A small-molecule ligand and the protein it binds are described below.
Small molecule (SMILES): O=C1c2c(O)cc(O)cc2O[C@H](c2ccc(O)c(O)c2)[C@H]1O

Sequence of chain 1.R:
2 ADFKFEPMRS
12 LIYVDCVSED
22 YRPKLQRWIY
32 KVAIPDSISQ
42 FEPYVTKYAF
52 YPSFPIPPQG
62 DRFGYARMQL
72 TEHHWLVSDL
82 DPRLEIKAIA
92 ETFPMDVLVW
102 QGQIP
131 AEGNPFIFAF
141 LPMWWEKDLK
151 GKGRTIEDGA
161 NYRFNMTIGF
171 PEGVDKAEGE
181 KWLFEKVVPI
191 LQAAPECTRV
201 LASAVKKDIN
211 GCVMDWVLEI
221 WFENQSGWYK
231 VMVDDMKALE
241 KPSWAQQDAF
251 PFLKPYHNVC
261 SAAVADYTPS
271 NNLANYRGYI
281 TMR

Binding-site contacts:
Ligand atom C17 contacts residue ASP80 of chain 1.R at 3.8 Å.
Ligand atom C15 contacts residue PHE42 of chain 1.R at 3.7 Å (hydrophobic).
Ligand atom O30 contacts residue THR72 of chain 1.R at 3.1 Å (h-bond).
Ligand atom O13 contacts residue TYR49 of chain 1.R at 2.5 Å (h-bond).
Ligand atom O29 contacts residue PHE94 of chain 1.R at 3.8 Å.
Ligand atom O23 contacts residue PHE138 of chain 1.R at 3.6 Å.
Ligand atom C15 contacts residue DQH1 of chain 1.LC at 3.4 Å.
Ligand atom C1 contacts residue TRP29 of chain 1.R at 3.8 Å (hydrophobic).
Ligand atom O23 contacts residue TRP76 of chain 1.R at 3.5 Å.
Ligand atom O29 contacts residue GLN102 of chain 1.R at 2.7 Å (h-bond).
Ligand atom O27 contacts residue HIS74 of chain 1.R at 3.1 Å (h-bond).
Ligand atom O30 contacts residue GLN70 of chain 1.R at 3.7 Å.
Ligand atom C6 contacts residue GLN102 of chain 1.R at 3.6 Å.
Ligand atom O24 contacts residue TRP76 of chain 1.R at 3.8 Å.
Ligand atom O27 contacts residue SER38 of chain 1.R at 2.5 Å (h-bond).
Ligand atom O13 contacts residue THR72 of chain 1.R at 3.6 Å.
Ligand atom O23 contacts residue ASP80 of chain 1.R at 2.6 Å (salt-bridge).
Ligand atom C1 contacts residue GLN102 of chain 1.R at 3.7 Å.
Ligand atom C10 contacts residue TYR49 of chain 1.R at 3.5 Å (hydrophobic).
Ligand atom C16 contacts residue PHE42 of chain 1.R at 3.5 Å (hydrophobic).
Ligand atom O29 contacts residue PHE136 of chain 1.R at 3.3 Å.
Ligand atom C11 contacts residue HIS74 of chain 1.R at 3.8 Å.
Ligand atom C16 contacts residue DQH1 of chain 1.LC at 3.3 Å.
Ligand atom C4 contacts residue DQH1 of chain 1.LC at 3.6 Å.
Ligand atom C18 contacts residue ASP80 of chain 1.R at 3.6 Å.
Ligand atom C17 contacts residue DQH1 of chain 1.LC at 3.3 Å.
Ligand atom C11 contacts residue DQH1 of chain 1.LC at 3.8 Å.
Ligand atom O12 contacts residue DQH1 of chain 1.LC at 3.0 Å.
Ligand atom C9 contacts residue TYR49 of chain 1.R at 3.4 Å (hydrophobic).
Ligand atom O24 contacts residue ASP80 of chain 1.R at 3.1 Å (salt-bridge).
Ligand atom C9 contacts residue THR72 of chain 1.R at 3.7 Å.
Ligand atom C10 contacts residue SER38 of chain 1.R at 3.1 Å.
Ligand atom C19 contacts residue DQH1 of chain 1.LC at 3.8 Å.
Ligand atom C14 contacts residue DQH1 of chain 1.LC at 3.6 Å.
Ligand atom O30 contacts residue PHE51 of chain 1.R at 3.8 Å.
Ligand atom O27 contacts residue TYR49 of chain 1.R at 2.8 Å (h-bond).
Ligand atom C15 contacts residue SER38 of chain 1.R at 3.3 Å.
Ligand atom O13 contacts residue PHE51 of chain 1.R at 3.2 Å.
Ligand atom O24 contacts residue DQH1 of chain 1.LC at 3.1 Å (h-bond).
Ligand atom C14 contacts residue HIS74 of chain 1.R at 3.7 Å.